Binding-site contacts:
Ligand atom NA4 contacts residue CYS204 of chain 1.E at 3.3 Å (h-bond).
Ligand atom N3 contacts residue LEU260 of chain 1.E at 3.2 Å.
Ligand atom N5 contacts residue TYR259 of chain 1.E at 3.5 Å.
Ligand atom CM contacts residue ALA280 of chain 1.E at 3.1 Å (hydrophobic).
Ligand atom O contacts residue PRO107 of chain 1.G at 3.6 Å.
Ligand atom N1 contacts residue ARG254 of chain 1.E at 3.1 Å (salt-bridge).
Ligand atom NA2 contacts residue ASN256 of chain 1.E at 2.8 Å (h-bond).
Ligand atom C16 contacts residue TYR295 of chain 1.E at 3.7 Å (hydrophobic).
Ligand atom N3 contacts residue VAL261 of chain 1.E at 3.1 Å.
Ligand atom C13 contacts residue SER210 of chain 1.E at 3.5 Å.
Ligand atom C12 contacts residue ARG208 of chain 1.E at 3.7 Å.
Ligand atom N3 contacts residue TYR259 of chain 1.E at 3.3 Å.
Ligand atom CG contacts residue GLY105 of chain 1.G at 3.3 Å.
Ligand atom C4 contacts residue TYR259 of chain 1.E at 3.7 Å (hydrophobic).
Ligand atom CB contacts residue GLY105 of chain 1.G at 3.2 Å.
Ligand atom NA2 contacts residue ARG254 of chain 1.E at 3.6 Å (salt-bridge).
Ligand atom O2 contacts residue PRO107 of chain 1.G at 3.6 Å.
Ligand atom N5 contacts residue MET216 of chain 1.E at 3.6 Å.
Ligand atom C8A contacts residue TYR259 of chain 1.E at 3.7 Å (hydrophobic).
Ligand atom C13 contacts residue ARG208 of chain 1.E at 3.6 Å.
Ligand atom NA2 contacts residue ASP255 of chain 1.E at 3.4 Å (salt-bridge).
Ligand atom C13 contacts residue TYR259 of chain 1.E at 3.7 Å (hydrophobic).
Ligand atom C2 contacts residue ASN256 of chain 1.E at 3.7 Å.
Ligand atom C6 contacts residue TYR259 of chain 1.E at 3.5 Å (hydrophobic).
Ligand atom NA2 contacts residue LEU260 of chain 1.E at 3.2 Å (h-bond).
Ligand atom C11 contacts residue SER210 of chain 1.E at 3.7 Å.
Ligand atom N8 contacts residue ARG254 of chain 1.E at 3.7 Å.
Ligand atom CG contacts residue ALA106 of chain 1.G at 3.0 Å (hydrophobic).
Ligand atom N1 contacts residue ASN256 of chain 1.E at 3.7 Å.
Ligand atom C12 contacts residue SER210 of chain 1.E at 3.4 Å.
Ligand atom C7 contacts residue TYR259 of chain 1.E at 3.1 Å (hydrophobic).
Ligand atom C15 contacts residue TYR295 of chain 1.E at 3.7 Å (hydrophobic).
Ligand atom N8 contacts residue TYR259 of chain 1.E at 3.4 Å.
Ligand atom C4 contacts residue VAL261 of chain 1.E at 3.5 Å (hydrophobic).
Ligand atom C8A contacts residue ARG254 of chain 1.E at 3.7 Å.
Ligand atom C4A contacts residue TYR259 of chain 1.E at 3.7 Å (hydrophobic).
Ligand atom O2 contacts residue ARG208 of chain 1.E at 3.6 Å.
Ligand atom NA4 contacts residue VAL261 of chain 1.E at 3.7 Å.
Ligand atom C9 contacts residue LEU186 of chain 1.E at 3.5 Å (hydrophobic).
Ligand atom NA4 contacts residue TYR259 of chain 1.E at 3.5 Å (h-bond).

Sequence of chain 1.E:
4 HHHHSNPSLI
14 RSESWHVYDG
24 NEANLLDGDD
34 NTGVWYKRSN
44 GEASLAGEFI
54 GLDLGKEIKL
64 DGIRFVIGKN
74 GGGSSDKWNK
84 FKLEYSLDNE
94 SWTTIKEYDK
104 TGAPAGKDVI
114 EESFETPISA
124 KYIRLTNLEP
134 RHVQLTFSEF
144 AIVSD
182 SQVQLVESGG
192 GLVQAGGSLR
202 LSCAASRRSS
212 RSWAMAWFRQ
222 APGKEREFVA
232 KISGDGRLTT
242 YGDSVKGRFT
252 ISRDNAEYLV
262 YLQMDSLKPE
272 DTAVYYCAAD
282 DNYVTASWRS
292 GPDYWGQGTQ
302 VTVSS

This protein binds this small molecule.
Small molecule (SMILES): CN(Cc1cnc2nc(N)nc(N)c2n1)c1ccc(C(=O)N[C@@H](CCC(=O)O)C(=O)O)cc1

Sequence of chain 1.G:
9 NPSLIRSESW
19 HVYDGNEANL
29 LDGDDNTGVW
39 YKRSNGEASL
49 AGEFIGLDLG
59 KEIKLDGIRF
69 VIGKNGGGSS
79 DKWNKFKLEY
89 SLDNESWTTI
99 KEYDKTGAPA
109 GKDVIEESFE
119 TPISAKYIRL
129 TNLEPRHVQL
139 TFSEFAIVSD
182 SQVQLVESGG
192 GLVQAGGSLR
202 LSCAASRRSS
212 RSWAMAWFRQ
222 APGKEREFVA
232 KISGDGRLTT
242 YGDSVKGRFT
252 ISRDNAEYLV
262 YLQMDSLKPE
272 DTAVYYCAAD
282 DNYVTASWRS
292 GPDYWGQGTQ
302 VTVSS